Sequence of chain 1.D:
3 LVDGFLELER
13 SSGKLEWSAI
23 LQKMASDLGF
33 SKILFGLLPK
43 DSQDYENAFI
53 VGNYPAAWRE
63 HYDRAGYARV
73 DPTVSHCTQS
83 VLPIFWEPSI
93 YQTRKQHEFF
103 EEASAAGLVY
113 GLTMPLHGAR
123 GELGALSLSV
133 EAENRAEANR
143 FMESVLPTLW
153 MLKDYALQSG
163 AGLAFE

Binding-site contacts:
Ligand atom C15 contacts residue TRP88 of chain 1.D at 3.8 Å (hydrophobic).
Ligand atom O17 contacts residue TYR56 of chain 1.D at 2.7 Å (h-bond).
Ligand atom C13 contacts residue TRP88 of chain 1.D at 3.7 Å (hydrophobic).
Ligand atom C7 contacts residue ASP73 of chain 1.D at 3.4 Å.
Ligand atom C12 contacts residue TRP88 of chain 1.D at 3.4 Å (hydrophobic).
Ligand atom O19 contacts residue LEU110 of chain 1.D at 3.1 Å.
Ligand atom C5 contacts residue TYR64 of chain 1.D at 3.6 Å (hydrophobic).
Ligand atom C10 contacts residue TRP88 of chain 1.D at 3.6 Å (hydrophobic).
Ligand atom N8 contacts residue THR75 of chain 1.D at 3.8 Å.
Ligand atom C12 contacts residue PHE101 of chain 1.D at 3.8 Å (hydrophobic).
Ligand atom C13 contacts residue TYR93 of chain 1.D at 3.2 Å (hydrophobic).
Ligand atom O17 contacts residue SER129 of chain 1.D at 3.3 Å.
Ligand atom BR2 contacts residue TYR64 of chain 1.D at 3.5 Å.
Ligand atom C21 contacts residue TYR64 of chain 1.D at 3.4 Å (hydrophobic).
Ligand atom O18 contacts residue TYR56 of chain 1.D at 3.4 Å.
Ligand atom C12 contacts residue TYR93 of chain 1.D at 3.6 Å (hydrophobic).
Ligand atom C4 contacts residue TYR64 of chain 1.D at 3.5 Å (hydrophobic).
Ligand atom C21 contacts residue VAL76 of chain 1.D at 3.7 Å (hydrophobic).
Ligand atom C7 contacts residue SER129 of chain 1.D at 3.7 Å.
Ligand atom O18 contacts residue TRP60 of chain 1.D at 2.9 Å (h-bond).
Ligand atom C2 contacts residue TYR64 of chain 1.D at 3.6 Å (hydrophobic).
Ligand atom N16 contacts residue TRP60 of chain 1.D at 3.4 Å (h-bond).
Ligand atom C2 contacts residue LEU36 of chain 1.D at 3.8 Å (hydrophobic).
Ligand atom C3 contacts residue LEU36 of chain 1.D at 3.6 Å (hydrophobic).
Ligand atom C9 contacts residue SER129 of chain 1.D at 3.8 Å.
Ligand atom C8 contacts residue VAL76 of chain 1.D at 3.8 Å (hydrophobic).
Ligand atom BR2 contacts residue TRP60 of chain 1.D at 3.3 Å.
Ligand atom O17 contacts residue TRP88 of chain 1.D at 3.6 Å.
Ligand atom C5 contacts residue LEU36 of chain 1.D at 3.8 Å (hydrophobic).
Ligand atom C11 contacts residue THR75 of chain 1.D at 3.7 Å.
Ligand atom C14 contacts residue PHE101 of chain 1.D at 3.7 Å (hydrophobic).
Ligand atom C4 contacts residue LEU36 of chain 1.D at 3.5 Å (hydrophobic).
Ligand atom C1 contacts residue TYR64 of chain 1.D at 3.7 Å (hydrophobic).
Ligand atom O19 contacts residue TRP60 of chain 1.D at 3.3 Å (h-bond).
Ligand atom C8 contacts residue THR75 of chain 1.D at 3.7 Å.
Ligand atom C3 contacts residue TYR64 of chain 1.D at 3.5 Å (hydrophobic).
Ligand atom C13 contacts residue PHE101 of chain 1.D at 3.5 Å (hydrophobic).
Ligand atom N8 contacts residue ASP73 of chain 1.D at 2.8 Å (salt-bridge).
Ligand atom O25 contacts residue VAL76 of chain 1.D at 3.8 Å.
Ligand atom C11 contacts residue TRP88 of chain 1.D at 3.4 Å (hydrophobic).

A small-molecule ligand and the protein it binds are described below.
Small molecule (SMILES): COCOc1c(Br)cc(Br)cc1CNC(=O)c1ccccc1[N+](=O)[O-]